A protein and the small-molecule ligand that binds it are described below.
Small molecule (SMILES): CC(=O)N[C@H]1[C@H](O[C@H]2[C@H](O)[C@@H](NC(C)=O)CO[C@@H]2CO)O[C@H](CO)[C@@H](O[C@@H]2O[C@H](CO)[C@@H](O)[C@H](O)[C@@H]2O)[C@@H]1O

Binding-site contacts:
Ligand atom C1 contacts residue ALA69 of chain 26.E at 4.3 Å (hydrophobic).
Ligand atom C2 contacts residue ASN78 of chain 26.E at 2.7 Å.
Ligand atom C5 contacts residue SER80 of chain 26.E at 4.0 Å.
Ligand atom C6 contacts residue VAL68 of chain 26.E at 3.1 Å (hydrophobic).
Ligand atom O5 contacts residue ASN78 of chain 26.E at 2.2 Å (h-bond).
Ligand atom O5 contacts residue SER80 of chain 26.E at 4.1 Å.
Ligand atom C8 contacts residue TYR23 of chain 26.E at 3.3 Å (hydrophobic).
Ligand atom C5 contacts residue VAL68 of chain 26.E at 4.4 Å (hydrophobic).
Ligand atom C7 contacts residue TYR23 of chain 26.E at 4.0 Å (hydrophobic).
Ligand atom C6 contacts residue ALA69 of chain 26.E at 4.1 Å (hydrophobic).
Ligand atom O7 contacts residue TYR23 of chain 26.E at 4.2 Å.
Ligand atom C1 contacts residue SER80 of chain 26.E at 3.8 Å.
Ligand atom C4 contacts residue ASN78 of chain 26.E at 4.2 Å.
Ligand atom C5 contacts residue ASN78 of chain 26.E at 3.5 Å.
Ligand atom O7 contacts residue ASN78 of chain 26.E at 4.0 Å.
Ligand atom N2 contacts residue ASN78 of chain 26.E at 3.2 Å (h-bond).
Ligand atom O5 contacts residue ALA69 of chain 26.E at 3.5 Å.
Ligand atom C6 contacts residue ASN78 of chain 26.E at 4.5 Å.
Ligand atom C1 contacts residue ASN78 of chain 26.E at 1.4 Å.
Ligand atom O6 contacts residue ALA69 of chain 26.E at 4.0 Å.
Ligand atom C5 contacts residue ALA69 of chain 26.E at 4.4 Å (hydrophobic).
Ligand atom O6 contacts residue VAL68 of chain 26.E at 3.8 Å.
Ligand atom C7 contacts residue ASN78 of chain 26.E at 3.9 Å.
Ligand atom C3 contacts residue ASN78 of chain 26.E at 4.0 Å.

Sequence of chain 26.E:
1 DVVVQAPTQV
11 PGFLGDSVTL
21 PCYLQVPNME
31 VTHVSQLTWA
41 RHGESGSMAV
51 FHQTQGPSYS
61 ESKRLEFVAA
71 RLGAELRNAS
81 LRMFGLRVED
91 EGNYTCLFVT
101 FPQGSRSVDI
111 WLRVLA